A small-molecule ligand and the protein it binds are described below.
Small molecule (SMILES): O=c1ccn([C@@H]2O[C@H](CO[P](=O)(O)O[P](=O)(O)O[C@H]3O[C@H](CO)[C@@H](O)[C@H](O)[C@H]3O)[C@@H](O)[C@H]2O)c(=O)[nH]1

Binding-site contacts:
Ligand atom C4 contacts residue LYS448 of chain 1.A at 3.0 Å.
Ligand atom O4' contacts residue ASP473 of chain 1.A at 3.2 Å (salt-bridge).
Ligand atom O2 contacts residue LYS448 of chain 1.A at 3.8 Å.
Ligand atom O2B contacts residue MG1 of chain 1.H at 2.6 Å.
Ligand atom O2C contacts residue GLU278 of chain 1.A at 3.3 Å (salt-bridge).
Ligand atom C5C contacts residue LYS449 of chain 1.A at 3.9 Å.
Ligand atom C6 contacts residue VAL273 of chain 1.A at 3.6 Å (hydrophobic).
Ligand atom C4C contacts residue LYS449 of chain 1.A at 3.8 Å.
Ligand atom O1B contacts residue MG1 of chain 1.H at 2.5 Å.
Ligand atom O4' contacts residue THR544 of chain 1.A at 3.6 Å.
Ligand atom N3 contacts residue LYS448 of chain 1.A at 2.4 Å (salt-bridge).
Ligand atom O4C contacts residue LYS449 of chain 1.A at 3.5 Å.
Ligand atom N3 contacts residue ASP307 of chain 1.A at 2.3 Å (salt-bridge).
Ligand atom O1B contacts residue ARG730 of chain 1.A at 3.1 Å (salt-bridge).
Ligand atom O4 contacts residue ASP307 of chain 1.A at 3.2 Å (salt-bridge).
Ligand atom O6' contacts residue LYS449 of chain 1.A at 3.4 Å (salt-bridge).
Ligand atom O3A contacts residue ARG730 of chain 1.A at 3.5 Å (salt-bridge).
Ligand atom C5 contacts residue VAL273 of chain 1.A at 3.5 Å (hydrophobic).
Ligand atom O2' contacts residue MG1 of chain 1.H at 3.4 Å.
Ligand atom O3C contacts residue SER271 of chain 1.A at 3.9 Å.
Ligand atom O3B contacts residue MG1 of chain 1.H at 3.7 Å.
Ligand atom C4 contacts residue ASP307 of chain 1.A at 3.0 Å.
Ligand atom C5' contacts residue ASP473 of chain 1.A at 3.8 Å.
Ligand atom O2 contacts residue SER271 of chain 1.A at 3.3 Å.
Ligand atom C6' contacts residue LYS449 of chain 1.A at 3.5 Å.
Ligand atom C2 contacts residue ASP307 of chain 1.A at 3.1 Å.
Ligand atom O3C contacts residue ASP473 of chain 1.A at 3.7 Å.
Ligand atom C2 contacts residue LYS448 of chain 1.A at 3.5 Å.
Ligand atom C1C contacts residue SER271 of chain 1.A at 3.7 Å.
Ligand atom O2 contacts residue LYS449 of chain 1.A at 3.8 Å.
Ligand atom O2 contacts residue ASP307 of chain 1.A at 3.4 Å (salt-bridge).
Ligand atom C1' contacts residue ARG730 of chain 1.A at 3.6 Å.
Ligand atom C4' contacts residue ASP473 of chain 1.A at 4.0 Å.
Ligand atom O2' contacts residue GLN727 of chain 1.A at 3.4 Å (h-bond).
Ligand atom O4C contacts residue SER271 of chain 1.A at 3.3 Å (h-bond).
Ligand atom N3 contacts residue LYS449 of chain 1.A at 3.7 Å.
Ligand atom PB contacts residue MG1 of chain 1.H at 3.0 Å.
Ligand atom PB contacts residue ARG730 of chain 1.A at 3.9 Å.
Ligand atom O5' contacts residue ARG730 of chain 1.A at 3.9 Å.
Ligand atom O4 contacts residue LYS448 of chain 1.A at 2.9 Å (salt-bridge).

Sequence of chain 1.A:
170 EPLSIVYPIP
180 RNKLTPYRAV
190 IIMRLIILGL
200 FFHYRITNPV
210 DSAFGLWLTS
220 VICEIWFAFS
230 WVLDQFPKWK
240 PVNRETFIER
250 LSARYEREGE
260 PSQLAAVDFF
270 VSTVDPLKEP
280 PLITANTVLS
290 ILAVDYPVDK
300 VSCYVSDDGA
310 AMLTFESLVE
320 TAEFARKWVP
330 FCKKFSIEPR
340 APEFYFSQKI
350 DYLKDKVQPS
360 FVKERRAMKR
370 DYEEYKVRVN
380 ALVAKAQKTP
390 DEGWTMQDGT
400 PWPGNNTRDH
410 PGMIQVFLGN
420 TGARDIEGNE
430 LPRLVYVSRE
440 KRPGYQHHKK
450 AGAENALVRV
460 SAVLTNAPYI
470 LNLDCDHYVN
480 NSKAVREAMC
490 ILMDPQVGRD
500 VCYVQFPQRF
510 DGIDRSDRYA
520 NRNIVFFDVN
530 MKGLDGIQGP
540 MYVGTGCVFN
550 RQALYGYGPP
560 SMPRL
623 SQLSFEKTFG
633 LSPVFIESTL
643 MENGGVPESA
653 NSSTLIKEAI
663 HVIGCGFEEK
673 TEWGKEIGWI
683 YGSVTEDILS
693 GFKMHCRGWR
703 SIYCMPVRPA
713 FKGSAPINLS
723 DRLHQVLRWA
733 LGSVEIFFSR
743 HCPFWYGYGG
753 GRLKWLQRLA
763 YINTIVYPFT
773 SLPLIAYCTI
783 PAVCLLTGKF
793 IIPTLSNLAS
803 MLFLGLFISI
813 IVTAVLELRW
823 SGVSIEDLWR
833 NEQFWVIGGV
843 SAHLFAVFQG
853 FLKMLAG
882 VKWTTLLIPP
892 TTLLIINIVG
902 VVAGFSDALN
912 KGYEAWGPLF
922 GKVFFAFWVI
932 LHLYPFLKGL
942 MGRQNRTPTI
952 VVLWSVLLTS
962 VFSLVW